Sequence of chain 1.A:
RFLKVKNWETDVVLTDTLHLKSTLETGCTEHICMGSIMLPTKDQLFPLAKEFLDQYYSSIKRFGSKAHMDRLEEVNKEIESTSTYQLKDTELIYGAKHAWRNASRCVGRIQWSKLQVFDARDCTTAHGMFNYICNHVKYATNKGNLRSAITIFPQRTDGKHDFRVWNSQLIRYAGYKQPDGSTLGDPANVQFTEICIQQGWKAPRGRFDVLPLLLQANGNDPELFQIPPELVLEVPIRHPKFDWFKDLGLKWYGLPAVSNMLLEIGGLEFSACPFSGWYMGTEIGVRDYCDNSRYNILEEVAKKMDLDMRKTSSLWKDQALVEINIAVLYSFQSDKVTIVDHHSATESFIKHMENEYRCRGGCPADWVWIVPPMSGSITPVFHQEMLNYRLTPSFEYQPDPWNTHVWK

Sequence of chain 1.B:
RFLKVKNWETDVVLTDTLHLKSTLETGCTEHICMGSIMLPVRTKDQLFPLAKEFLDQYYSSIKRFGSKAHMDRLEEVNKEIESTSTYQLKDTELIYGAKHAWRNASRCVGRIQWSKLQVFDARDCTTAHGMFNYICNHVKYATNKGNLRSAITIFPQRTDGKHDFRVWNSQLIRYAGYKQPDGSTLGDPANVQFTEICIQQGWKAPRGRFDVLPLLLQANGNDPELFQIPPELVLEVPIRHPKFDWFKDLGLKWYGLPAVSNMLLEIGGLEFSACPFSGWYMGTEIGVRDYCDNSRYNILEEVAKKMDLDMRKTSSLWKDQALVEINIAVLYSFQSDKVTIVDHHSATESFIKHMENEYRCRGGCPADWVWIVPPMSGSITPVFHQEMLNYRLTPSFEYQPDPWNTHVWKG

This small molecule binds to this protein.
Small molecule (SMILES): Fc1cccc(C[C@@H]2C[C@H]2NCCc2ccnc(-n3ccnc3)n2)c1

Binding-site contacts:
Ligand atom C3' contacts residue TYR410 of chain 1.B at 4.0 Å (hydrophobic).
Ligand atom C15 contacts residue VAL271 of chain 1.B at 4.0 Å (hydrophobic).
Ligand atom C18 contacts residue VAL271 of chain 1.B at 3.9 Å (hydrophobic).
Ligand atom N03 contacts residue VAL271 of chain 1.B at 3.6 Å.
Ligand atom C1' contacts residue MET40 of chain 1.B at 3.9 Å (hydrophobic).
Ligand atom N13 contacts residue VAL271 of chain 1.B at 3.6 Å.
Ligand atom N13 contacts residue PRO269 of chain 1.B at 3.2 Å.
Ligand atom F7' contacts residue LEU41 of chain 1.B at 3.2 Å.
Ligand atom N11 contacts residue VAL271 of chain 1.B at 3.3 Å.
Ligand atom C4' contacts residue LEU41 of chain 1.B at 3.7 Å (hydrophobic).
Ligand atom C21 contacts residue HEM1 of chain 1.H at 3.2 Å.
Ligand atom C23 contacts residue HEM1 of chain 1.H at 3.3 Å.
Ligand atom C4' contacts residue TRP10 of chain 1.A at 3.7 Å (hydrophobic).
Ligand atom C2' contacts residue TYR410 of chain 1.B at 3.7 Å (hydrophobic).
Ligand atom C05 contacts residue HEM1 of chain 1.H at 3.2 Å.
Ligand atom F7' contacts residue TYR410 of chain 1.B at 3.2 Å.
Ligand atom C2' contacts residue MET40 of chain 1.B at 3.5 Å (hydrophobic).
Ligand atom N01 contacts residue HEM1 of chain 1.H at 2.3 Å.
Ligand atom C16 contacts residue VAL271 of chain 1.B at 3.7 Å (hydrophobic).
Ligand atom C3' contacts residue LEU41 of chain 1.B at 3.9 Å (hydrophobic).
Ligand atom C14 contacts residue GLN182 of chain 1.B at 3.2 Å.
Ligand atom C18 contacts residue HEM1 of chain 1.H at 3.4 Å.
Ligand atom N11 contacts residue HEM1 of chain 1.H at 4.0 Å.
Ligand atom C23 contacts residue TRP382 of chain 1.B at 3.8 Å (hydrophobic).
Ligand atom C04 contacts residue PRO269 of chain 1.B at 3.5 Å (hydrophobic).
Ligand atom C5' contacts residue TRP10 of chain 1.A at 3.5 Å (hydrophobic).
Ligand atom N13 contacts residue ALA270 of chain 1.B at 3.7 Å.
Ligand atom N11 contacts residue GLU296 of chain 1.B at 3.9 Å.
Ligand atom C3' contacts residue MET40 of chain 1.B at 3.6 Å (hydrophobic).
Ligand atom C02 contacts residue HEM1 of chain 1.H at 3.2 Å.
Ligand atom C05 contacts residue GLY290 of chain 1.B at 4.0 Å.
Ligand atom N19 contacts residue HEM1 of chain 1.H at 2.7 Å (h-bond).
Ligand atom F7' contacts residue MET40 of chain 1.B at 3.6 Å.
Ligand atom C12 contacts residue VAL271 of chain 1.B at 3.3 Å (hydrophobic).
Ligand atom C17 contacts residue HEM1 of chain 1.H at 3.2 Å.
Ligand atom C22 contacts residue HEM1 of chain 1.H at 3.6 Å.
Ligand atom C14 contacts residue VAL271 of chain 1.B at 4.0 Å (hydrophobic).
Ligand atom C14 contacts residue ALA270 of chain 1.B at 3.9 Å (hydrophobic).
Ligand atom C15 contacts residue GLN182 of chain 1.B at 3.3 Å.
Ligand atom C14 contacts residue PRO269 of chain 1.B at 3.7 Å (hydrophobic).